Sequence of chain 1.A:
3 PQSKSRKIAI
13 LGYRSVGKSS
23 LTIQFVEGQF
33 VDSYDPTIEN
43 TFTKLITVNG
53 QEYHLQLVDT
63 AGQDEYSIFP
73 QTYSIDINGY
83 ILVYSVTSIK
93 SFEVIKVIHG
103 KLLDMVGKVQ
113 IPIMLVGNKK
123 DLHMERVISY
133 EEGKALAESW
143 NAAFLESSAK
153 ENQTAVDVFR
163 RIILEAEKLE

This small molecule binds to this protein.
Small molecule (SMILES): Cc1cc2nc(CO)[nH]c2cc1C

Binding-site contacts:
Ligand atom O08 contacts residue GLU41 of chain 1.A at 3.7 Å.
Ligand atom O08 contacts residue GLY64 of chain 1.A at 3.4 Å (h-bond).
Ligand atom C04 contacts residue TYR75 of chain 1.A at 3.9 Å (hydrophobic).
Ligand atom C13 contacts residue ALA11 of chain 1.A at 3.6 Å (hydrophobic).
Ligand atom C10 contacts residue THR62 of chain 1.A at 3.5 Å.
Ligand atom C06 contacts residue THR62 of chain 1.A at 4.4 Å.
Ligand atom C12 contacts residue LEU13 of chain 1.A at 4.3 Å (hydrophobic).
Ligand atom C13 contacts residue TYR75 of chain 1.A at 3.7 Å (hydrophobic).
Ligand atom C07 contacts residue GLY64 of chain 1.A at 4.0 Å.
Ligand atom N05 contacts residue GLN65 of chain 1.A at 3.7 Å.
Ligand atom C04 contacts residue THR62 of chain 1.A at 4.4 Å.
Ligand atom C02 contacts residue LEU13 of chain 1.A at 4.1 Å (hydrophobic).
Ligand atom C10 contacts residue GLU41 of chain 1.A at 3.7 Å.
Ligand atom O08 contacts residue THR62 of chain 1.A at 4.0 Å.
Ligand atom C07 contacts residue GLN65 of chain 1.A at 4.0 Å.
Ligand atom C03 contacts residue TYR75 of chain 1.A at 3.5 Å (hydrophobic).
Ligand atom C03 contacts residue PHE71 of chain 1.A at 4.0 Å (hydrophobic).
Ligand atom C07 contacts residue GLU41 of chain 1.A at 4.0 Å.
Ligand atom C04 contacts residue LEU13 of chain 1.A at 4.4 Å (hydrophobic).
Ligand atom C03 contacts residue LEU13 of chain 1.A at 4.1 Å (hydrophobic).
Ligand atom C06 contacts residue GLU41 of chain 1.A at 3.9 Å.
Ligand atom O08 contacts residue GLN65 of chain 1.A at 3.5 Å (h-bond).
Ligand atom N09 contacts residue GLN65 of chain 1.A at 4.2 Å.
Ligand atom C11 contacts residue THR62 of chain 1.A at 3.3 Å.
Ligand atom C01 contacts residue TYR75 of chain 1.A at 3.8 Å (hydrophobic).
Ligand atom C01 contacts residue TYR82 of chain 1.A at 3.9 Å (hydrophobic).
Ligand atom C12 contacts residue TYR75 of chain 1.A at 4.3 Å (hydrophobic).
Ligand atom N09 contacts residue THR62 of chain 1.A at 3.7 Å.
Ligand atom C11 contacts residue GLU41 of chain 1.A at 3.8 Å.
Ligand atom C06 contacts residue GLN65 of chain 1.A at 3.7 Å.
Ligand atom N09 contacts residue GLU41 of chain 1.A at 2.8 Å (salt-bridge).
Ligand atom O08 contacts residue ALA63 of chain 1.A at 3.5 Å (h-bond).
Ligand atom N05 contacts residue TYR75 of chain 1.A at 4.2 Å.
Ligand atom C12 contacts residue THR62 of chain 1.A at 4.0 Å.
Ligand atom C02 contacts residue TYR75 of chain 1.A at 3.9 Å (hydrophobic).
Ligand atom C13 contacts residue ILE79 of chain 1.A at 4.0 Å (hydrophobic).
Ligand atom C01 contacts residue MET107 of chain 1.A at 4.0 Å (hydrophobic).
Ligand atom C04 contacts residue GLN65 of chain 1.A at 4.1 Å.
Ligand atom C01 contacts residue PHE71 of chain 1.A at 4.3 Å (hydrophobic).
Ligand atom C12 contacts residue ALA11 of chain 1.A at 4.5 Å (hydrophobic).